Sequence of chain 1.A:
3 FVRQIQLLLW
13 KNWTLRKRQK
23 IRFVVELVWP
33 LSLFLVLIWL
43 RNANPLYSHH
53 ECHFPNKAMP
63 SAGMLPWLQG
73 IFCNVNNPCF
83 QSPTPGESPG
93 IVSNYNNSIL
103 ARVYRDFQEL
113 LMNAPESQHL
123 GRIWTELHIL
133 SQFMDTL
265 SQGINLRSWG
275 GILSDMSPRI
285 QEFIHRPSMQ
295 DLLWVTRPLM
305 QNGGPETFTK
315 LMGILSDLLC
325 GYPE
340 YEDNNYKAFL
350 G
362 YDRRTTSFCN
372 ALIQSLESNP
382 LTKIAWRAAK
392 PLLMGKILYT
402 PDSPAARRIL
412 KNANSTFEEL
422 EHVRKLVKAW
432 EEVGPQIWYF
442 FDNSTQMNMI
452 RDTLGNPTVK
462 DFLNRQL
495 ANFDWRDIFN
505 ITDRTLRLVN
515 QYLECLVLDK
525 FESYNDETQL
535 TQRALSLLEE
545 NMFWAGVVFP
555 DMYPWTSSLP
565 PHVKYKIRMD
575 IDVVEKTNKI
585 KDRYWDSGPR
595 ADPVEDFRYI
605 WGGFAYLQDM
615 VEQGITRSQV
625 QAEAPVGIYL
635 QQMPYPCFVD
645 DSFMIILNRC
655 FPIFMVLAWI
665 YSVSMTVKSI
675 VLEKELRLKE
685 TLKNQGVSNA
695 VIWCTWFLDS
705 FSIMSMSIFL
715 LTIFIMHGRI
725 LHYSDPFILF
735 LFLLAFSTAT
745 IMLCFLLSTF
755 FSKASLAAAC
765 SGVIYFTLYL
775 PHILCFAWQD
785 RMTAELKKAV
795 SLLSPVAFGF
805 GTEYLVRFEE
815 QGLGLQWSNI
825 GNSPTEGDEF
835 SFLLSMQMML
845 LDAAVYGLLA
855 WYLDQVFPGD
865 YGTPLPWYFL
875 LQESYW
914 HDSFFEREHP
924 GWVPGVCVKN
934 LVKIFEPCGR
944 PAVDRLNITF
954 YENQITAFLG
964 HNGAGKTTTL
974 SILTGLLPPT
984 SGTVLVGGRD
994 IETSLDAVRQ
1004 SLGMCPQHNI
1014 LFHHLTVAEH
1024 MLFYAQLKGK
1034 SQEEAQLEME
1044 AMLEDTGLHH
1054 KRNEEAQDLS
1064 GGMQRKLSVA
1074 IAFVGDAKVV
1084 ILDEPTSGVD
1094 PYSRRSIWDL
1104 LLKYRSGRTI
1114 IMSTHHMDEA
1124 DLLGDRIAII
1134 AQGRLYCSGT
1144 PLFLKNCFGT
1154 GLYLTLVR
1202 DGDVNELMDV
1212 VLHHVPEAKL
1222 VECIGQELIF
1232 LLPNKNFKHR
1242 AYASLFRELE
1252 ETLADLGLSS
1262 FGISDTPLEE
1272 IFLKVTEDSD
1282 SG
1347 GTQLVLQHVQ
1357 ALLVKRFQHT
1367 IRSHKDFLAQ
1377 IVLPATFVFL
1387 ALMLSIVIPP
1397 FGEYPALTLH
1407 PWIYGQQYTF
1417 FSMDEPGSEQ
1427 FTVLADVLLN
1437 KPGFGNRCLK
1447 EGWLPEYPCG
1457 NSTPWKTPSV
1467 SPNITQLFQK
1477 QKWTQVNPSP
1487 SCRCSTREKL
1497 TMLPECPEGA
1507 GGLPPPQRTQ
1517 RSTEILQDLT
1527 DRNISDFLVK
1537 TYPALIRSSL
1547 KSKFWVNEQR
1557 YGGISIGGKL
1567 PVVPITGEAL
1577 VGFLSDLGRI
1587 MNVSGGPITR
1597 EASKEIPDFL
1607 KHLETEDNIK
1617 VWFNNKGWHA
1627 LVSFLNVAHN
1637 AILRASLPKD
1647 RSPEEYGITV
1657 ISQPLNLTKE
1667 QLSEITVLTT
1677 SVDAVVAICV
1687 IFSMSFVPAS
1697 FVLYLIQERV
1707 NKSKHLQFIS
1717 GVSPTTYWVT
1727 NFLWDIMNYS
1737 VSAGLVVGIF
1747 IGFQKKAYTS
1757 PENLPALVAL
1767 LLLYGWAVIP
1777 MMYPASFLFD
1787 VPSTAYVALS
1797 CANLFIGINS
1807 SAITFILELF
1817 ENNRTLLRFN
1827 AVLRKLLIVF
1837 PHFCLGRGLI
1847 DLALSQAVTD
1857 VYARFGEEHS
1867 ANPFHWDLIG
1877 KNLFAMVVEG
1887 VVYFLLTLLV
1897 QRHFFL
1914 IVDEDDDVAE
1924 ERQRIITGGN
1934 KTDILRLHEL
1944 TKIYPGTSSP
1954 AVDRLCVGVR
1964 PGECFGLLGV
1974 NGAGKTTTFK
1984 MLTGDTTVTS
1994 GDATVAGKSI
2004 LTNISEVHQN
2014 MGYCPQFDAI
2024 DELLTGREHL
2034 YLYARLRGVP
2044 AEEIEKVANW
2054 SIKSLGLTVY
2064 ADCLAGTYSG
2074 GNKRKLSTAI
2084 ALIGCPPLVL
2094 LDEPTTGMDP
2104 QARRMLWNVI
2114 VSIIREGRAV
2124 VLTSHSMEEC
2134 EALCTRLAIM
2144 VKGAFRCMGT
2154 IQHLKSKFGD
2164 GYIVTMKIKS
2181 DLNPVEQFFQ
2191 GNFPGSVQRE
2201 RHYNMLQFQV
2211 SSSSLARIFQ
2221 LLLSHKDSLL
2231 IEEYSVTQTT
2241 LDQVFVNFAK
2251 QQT

The small molecule below binds the protein below.
Small molecule (SMILES): CC(=O)N[C@H]1[C@H](O[C@H]2[C@H](O)[C@@H](NC(C)=O)CO[C@@H]2CO)O[C@H](CO)[C@@H](O[C@@H]2O[C@H](CO)[C@@H](O)[C@H](O)[C@@H]2O)[C@@H]1O

Binding-site contacts:
Ligand atom C2 contacts residue GLN1481 of chain 1.A at 3.4 Å.
Ligand atom C1 contacts residue ASP1532 of chain 1.A at 4.2 Å.
Ligand atom C3 contacts residue GLN1481 of chain 1.A at 3.4 Å.
Ligand atom C8 contacts residue ASN1529 of chain 1.A at 3.1 Å.
Ligand atom O7 contacts residue GLN1481 of chain 1.A at 4.3 Å.
Ligand atom C6 contacts residue PRO85 of chain 1.A at 3.9 Å (hydrophobic).
Ligand atom C5 contacts residue ASP1532 of chain 1.A at 4.4 Å.
Ligand atom C7 contacts residue ASN1529 of chain 1.A at 3.4 Å.
Ligand atom C4 contacts residue PRO85 of chain 1.A at 4.1 Å (hydrophobic).
Ligand atom O7 contacts residue VAL1482 of chain 1.A at 3.5 Å.
Ligand atom C8 contacts residue ASN1483 of chain 1.A at 3.5 Å.
Ligand atom O7 contacts residue ASN1529 of chain 1.A at 4.0 Å.
Ligand atom C2 contacts residue PRO85 of chain 1.A at 3.9 Å (hydrophobic).
Ligand atom O5 contacts residue ASN1529 of chain 1.A at 4.3 Å.
Ligand atom O5 contacts residue PRO85 of chain 1.A at 4.0 Å.
Ligand atom C4 contacts residue GLN1481 of chain 1.A at 4.1 Å.
Ligand atom C4 contacts residue SER84 of chain 1.A at 3.6 Å.
Ligand atom O7 contacts residue ASN1483 of chain 1.A at 3.4 Å (h-bond).
Ligand atom C7 contacts residue ASN1483 of chain 1.A at 3.8 Å.
Ligand atom O6 contacts residue PRO85 of chain 1.A at 3.3 Å.
Ligand atom O3 contacts residue GLN1481 of chain 1.A at 2.5 Å (h-bond).
Ligand atom C1 contacts residue ASN1529 of chain 1.A at 3.2 Å.
Ligand atom C5 contacts residue SER84 of chain 1.A at 4.0 Å.
Ligand atom C8 contacts residue SER90 of chain 1.A at 4.3 Å.
Ligand atom C1 contacts residue PRO85 of chain 1.A at 3.9 Å (hydrophobic).
Ligand atom O4 contacts residue PRO85 of chain 1.A at 3.2 Å.
Ligand atom O5 contacts residue PRO1484 of chain 1.A at 4.1 Å.
Ligand atom C1 contacts residue SER84 of chain 1.A at 4.4 Å.
Ligand atom C2 contacts residue ASN1529 of chain 1.A at 3.6 Å.
Ligand atom C6 contacts residue ASP1532 of chain 1.A at 4.4 Å.
Ligand atom C3 contacts residue SER84 of chain 1.A at 4.3 Å.
Ligand atom N2 contacts residue GLN1481 of chain 1.A at 3.4 Å.
Ligand atom C5 contacts residue PRO85 of chain 1.A at 3.7 Å (hydrophobic).
Ligand atom O5 contacts residue ASP1532 of chain 1.A at 3.6 Å.
Ligand atom O5 contacts residue SER84 of chain 1.A at 3.7 Å.
Ligand atom N2 contacts residue ASN1529 of chain 1.A at 3.2 Å (h-bond).
Ligand atom C6 contacts residue SER84 of chain 1.A at 4.0 Å.
Ligand atom C2 contacts residue SER84 of chain 1.A at 4.1 Å.
Ligand atom C1 contacts residue PRO1484 of chain 1.A at 4.3 Å (hydrophobic).